Binding-site contacts:
Ligand atom C44 contacts residue THR161 of chain 1.A at 3.1 Å.
Ligand atom N47 contacts residue SER158 of chain 1.A at 2.8 Å (h-bond).
Ligand atom O29 contacts residue TYR163 of chain 1.A at 3.2 Å (h-bond).
Ligand atom C19 contacts residue GLY46 of chain 1.A at 3.4 Å.
Ligand atom C02 contacts residue HIS223 of chain 1.A at 3.2 Å.
Ligand atom N40 contacts residue ASN122 of chain 1.A at 3.0 Å (h-bond).
Ligand atom O29 contacts residue GLU123 of chain 1.A at 2.6 Å (salt-bridge).
Ligand atom C08 contacts residue ILE187 of chain 4.A at 3.4 Å (hydrophobic).
Ligand atom O09 contacts residue ILE187 of chain 4.A at 3.2 Å.
Ligand atom O28 contacts residue GLU123 of chain 1.A at 2.5 Å (salt-bridge).
Ligand atom N35 contacts residue TYR163 of chain 1.A at 3.4 Å (h-bond).
Ligand atom N39 contacts residue TYR163 of chain 1.A at 3.5 Å.
Ligand atom C48 contacts residue ASP45 of chain 1.A at 3.4 Å.
Ligand atom C27 contacts residue GLU123 of chain 1.A at 3.2 Å.
Ligand atom N03 contacts residue HIS223 of chain 1.A at 3.5 Å (h-bond).
Ligand atom N45 contacts residue THR161 of chain 1.A at 2.5 Å (h-bond).
Ligand atom C41 contacts residue ALA162 of chain 1.A at 3.5 Å (hydrophobic).
Ligand atom O50 contacts residue ASN189 of chain 4.A at 3.4 Å (h-bond).
Ligand atom C17 contacts residue ASP45 of chain 1.A at 3.5 Å.
Ligand atom C36 contacts residue ILE187 of chain 4.A at 3.4 Å (hydrophobic).
Ligand atom C36 contacts residue SER166 of chain 1.A at 3.1 Å.
Ligand atom N43 contacts residue THR161 of chain 1.A at 3.5 Å (h-bond).
Ligand atom C38 contacts residue TYR163 of chain 1.A at 3.5 Å (hydrophobic).
Ligand atom N37 contacts residue SER166 of chain 1.A at 3.1 Å (h-bond).
Ligand atom C04 contacts residue HIS223 of chain 1.A at 3.5 Å.
Ligand atom O01 contacts residue HIS223 of chain 1.A at 3.1 Å.
Ligand atom C21 contacts residue HIS223 of chain 1.A at 3.5 Å.
Ligand atom N37 contacts residue ILE187 of chain 4.A at 3.4 Å.
Ligand atom N39 contacts residue ALA185 of chain 4.A at 2.9 Å (h-bond).
Ligand atom C44 contacts residue PHE74 of chain 1.A at 3.4 Å (hydrophobic).
Ligand atom N45 contacts residue PHE74 of chain 1.A at 3.3 Å.
Ligand atom N39 contacts residue ASP150 of chain 4.A at 2.9 Å (salt-bridge).
Ligand atom O51 contacts residue ASP45 of chain 1.A at 2.6 Å (salt-bridge).
Ligand atom O29 contacts residue ALA162 of chain 1.A at 3.2 Å.
Ligand atom N47 contacts residue TYR75 of chain 1.A at 3.2 Å (h-bond).
Ligand atom N15 contacts residue ASP45 of chain 1.A at 3.5 Å (salt-bridge).
Ligand atom O28 contacts residue ASN122 of chain 1.A at 3.2 Å (h-bond).
Ligand atom C26 contacts residue GLU123 of chain 1.A at 3.3 Å.
Ligand atom N47 contacts residue ASN122 of chain 1.A at 2.8 Å (h-bond).
Ligand atom C46 contacts residue THR161 of chain 1.A at 3.5 Å.

Sequence of chain 4.A:
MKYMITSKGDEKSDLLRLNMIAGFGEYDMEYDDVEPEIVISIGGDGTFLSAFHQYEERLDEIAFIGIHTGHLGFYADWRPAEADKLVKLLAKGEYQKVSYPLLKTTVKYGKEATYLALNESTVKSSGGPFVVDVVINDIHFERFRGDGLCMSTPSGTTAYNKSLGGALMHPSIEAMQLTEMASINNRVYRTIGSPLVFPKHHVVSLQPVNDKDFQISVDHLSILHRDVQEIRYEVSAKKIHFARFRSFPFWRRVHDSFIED

Sequence of chain 1.A:
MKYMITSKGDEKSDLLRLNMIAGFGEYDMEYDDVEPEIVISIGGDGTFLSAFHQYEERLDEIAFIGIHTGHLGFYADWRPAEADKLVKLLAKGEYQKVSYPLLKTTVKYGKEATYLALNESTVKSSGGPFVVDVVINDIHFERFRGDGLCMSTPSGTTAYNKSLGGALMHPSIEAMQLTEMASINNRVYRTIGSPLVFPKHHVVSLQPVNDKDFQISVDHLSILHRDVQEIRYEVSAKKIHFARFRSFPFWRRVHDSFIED

A protein and the small-molecule ligand that binds it are described below.
Small molecule (SMILES): Nc1ncnc2c1ncn2[C@@H]1O[C@H](CN2CC#Cc3nc4c(N)ncnc4n3[C@@H]3O[C@H](CNC(=O)NCCCNC(=O)C2)[C@@H](O)[C@H]3O)[C@@H](O)[C@H]1O